The protein below binds the small molecule below.
Small molecule (SMILES): [H]/N=C(/N)N[C@H]1[C@H](O)[C@@H](O)[C@H](O[C@@H]2O[C@@H](C)[C@](O)(C=O)[C@H]2O[C@@H]2O[C@@H](CO)[C@H](O)[C@@H](O)[C@@H]2NC)[C@@H](N/C(N)=N\[H])[C@@H]1O

Binding-site contacts:
Ligand atom C21 contacts residue ASP182 of chain 1.A at 3.6 Å.
Ligand atom NC1 contacts residue ALA177 of chain 1.A at 2.9 Å (h-bond).
Ligand atom OG2 contacts residue ASP130 of chain 1.A at 3.5 Å (salt-bridge).
Ligand atom O13 contacts residue HIS185 of chain 1.A at 3.8 Å.
Ligand atom O42 contacts residue HIS185 of chain 1.A at 3.5 Å (h-bond).
Ligand atom CI3 contacts residue TRP112 of chain 1.A at 3.9 Å (hydrophobic).
Ligand atom C61 contacts residue ASP178 of chain 1.A at 3.6 Å.
Ligand atom O61 contacts residue ILE186 of chain 1.A at 3.9 Å.
Ligand atom O61 contacts residue ASP178 of chain 1.A at 2.6 Å (salt-bridge).
Ligand atom CA1 contacts residue ASP178 of chain 1.A at 3.5 Å.
Ligand atom N11 contacts residue ASP178 of chain 1.A at 3.4 Å (salt-bridge).
Ligand atom CI3 contacts residue GLU87 of chain 1.A at 3.1 Å.
Ligand atom O61 contacts residue TRP173 of chain 1.A at 2.9 Å (h-bond).
Ligand atom C61 contacts residue TRP173 of chain 1.A at 3.8 Å (hydrophobic).
Ligand atom CH2 contacts residue TRP173 of chain 1.A at 4.0 Å (hydrophobic).
Ligand atom O61 contacts residue LEU172 of chain 1.A at 3.9 Å.
Ligand atom OG2 contacts residue ATP1 of chain 1.F at 2.8 Å (h-bond).
Ligand atom C61 contacts residue ASP182 of chain 1.A at 3.9 Å.
Ligand atom O33 contacts residue ASP47 of chain 1.A at 4.0 Å.
Ligand atom C63 contacts residue ASP182 of chain 1.A at 3.6 Å.
Ligand atom O32 contacts residue ATP1 of chain 1.F at 3.5 Å.
Ligand atom NE1 contacts residue TRP112 of chain 1.A at 3.2 Å (h-bond).
Ligand atom O51 contacts residue TRP173 of chain 1.A at 2.9 Å (h-bond).
Ligand atom CG2 contacts residue ATP1 of chain 1.F at 3.9 Å.
Ligand atom O33 contacts residue GLU87 of chain 1.A at 3.7 Å.
Ligand atom C11 contacts residue ASP178 of chain 1.A at 4.0 Å.
Ligand atom C41 contacts residue ASP182 of chain 1.A at 3.9 Å.
Ligand atom C51 contacts residue TRP173 of chain 1.A at 3.7 Å (hydrophobic).
Ligand atom O33 contacts residue TRP112 of chain 1.A at 3.9 Å.
Ligand atom C51 contacts residue LEU172 of chain 1.A at 3.9 Å (hydrophobic).
Ligand atom C23 contacts residue TRP112 of chain 1.A at 3.7 Å (hydrophobic).
Ligand atom C12 contacts residue HIS185 of chain 1.A at 3.8 Å.
Ligand atom O32 contacts residue HIS185 of chain 1.A at 3.2 Å (h-bond).
Ligand atom O33 contacts residue MG1 of chain 1.E at 3.9 Å.
Ligand atom CI3 contacts residue GLN108 of chain 1.A at 3.9 Å.
Ligand atom CH2 contacts residue THR189 of chain 1.A at 3.7 Å.
Ligand atom N23 contacts residue GLU87 of chain 1.A at 3.5 Å (salt-bridge).
Ligand atom NC1 contacts residue ASP178 of chain 1.A at 3.5 Å (salt-bridge).
Ligand atom O51 contacts residue ILE186 of chain 1.A at 3.9 Å.
Ligand atom O63 contacts residue ASP182 of chain 1.A at 3.1 Å (salt-bridge).

Sequence of chain 1.A:
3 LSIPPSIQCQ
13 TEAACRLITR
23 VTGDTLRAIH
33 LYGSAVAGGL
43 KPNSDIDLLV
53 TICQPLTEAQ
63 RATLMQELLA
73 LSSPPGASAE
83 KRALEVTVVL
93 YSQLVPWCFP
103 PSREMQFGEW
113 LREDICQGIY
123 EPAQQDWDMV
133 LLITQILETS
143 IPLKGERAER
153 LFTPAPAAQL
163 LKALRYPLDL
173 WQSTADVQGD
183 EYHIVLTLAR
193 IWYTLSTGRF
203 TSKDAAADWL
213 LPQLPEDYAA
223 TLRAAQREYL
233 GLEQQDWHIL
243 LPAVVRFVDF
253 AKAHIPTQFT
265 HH